Binding-site contacts:
Ligand atom C8 contacts residue GLY390 of chain 1.A at 4.4 Å.
Ligand atom C8 contacts residue ASN393 of chain 1.A at 3.9 Å.
Ligand atom O7 contacts residue SER389 of chain 1.A at 4.5 Å.
Ligand atom N2 contacts residue ASN393 of chain 1.A at 2.9 Å (h-bond).
Ligand atom C7 contacts residue SER389 of chain 1.A at 4.4 Å.
Ligand atom O7 contacts residue GLY390 of chain 1.A at 4.5 Å.
Ligand atom C3 contacts residue ASN393 of chain 1.A at 3.9 Å.
Ligand atom C1 contacts residue ASN393 of chain 1.A at 1.5 Å.
Ligand atom C7 contacts residue ASN393 of chain 1.A at 3.3 Å.
Ligand atom C4 contacts residue ASN393 of chain 1.A at 4.4 Å.
Ligand atom O5 contacts residue ASN393 of chain 1.A at 2.5 Å (h-bond).
Ligand atom O7 contacts residue ASN393 of chain 1.A at 3.4 Å (h-bond).
Ligand atom C8 contacts residue SER389 of chain 1.A at 3.4 Å.
Ligand atom C5 contacts residue ASN393 of chain 1.A at 3.9 Å.
Ligand atom C2 contacts residue ASN393 of chain 1.A at 2.5 Å.

Sequence of chain 1.A:
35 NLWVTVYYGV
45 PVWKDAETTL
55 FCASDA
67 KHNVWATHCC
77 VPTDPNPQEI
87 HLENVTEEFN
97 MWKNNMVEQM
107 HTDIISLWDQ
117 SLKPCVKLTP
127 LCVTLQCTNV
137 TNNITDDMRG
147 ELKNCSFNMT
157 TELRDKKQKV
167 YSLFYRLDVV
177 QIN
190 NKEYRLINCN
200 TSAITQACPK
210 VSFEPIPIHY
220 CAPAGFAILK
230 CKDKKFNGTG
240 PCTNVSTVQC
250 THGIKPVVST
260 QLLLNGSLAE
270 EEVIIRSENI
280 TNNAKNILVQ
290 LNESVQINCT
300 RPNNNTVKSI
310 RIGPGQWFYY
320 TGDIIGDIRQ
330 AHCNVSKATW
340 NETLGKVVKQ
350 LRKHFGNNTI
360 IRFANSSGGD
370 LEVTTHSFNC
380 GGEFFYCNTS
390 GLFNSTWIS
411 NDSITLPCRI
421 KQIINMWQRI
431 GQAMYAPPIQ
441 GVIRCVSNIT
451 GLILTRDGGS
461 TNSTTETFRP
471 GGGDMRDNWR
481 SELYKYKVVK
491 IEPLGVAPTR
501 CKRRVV

A small-molecule ligand and the protein it binds are described below.
Small molecule (SMILES): CC(=O)N[C@@H]1[C@@H](O)[C@H](O)[C@@H](CO)O[C@H]1O